The small molecule below binds the protein below.
Small molecule (SMILES): CC(=O)N[C@@H]1[C@@H](O)[C@H](O)[C@@H](CO)O[C@H]1O

Sequence of chain 1.A:
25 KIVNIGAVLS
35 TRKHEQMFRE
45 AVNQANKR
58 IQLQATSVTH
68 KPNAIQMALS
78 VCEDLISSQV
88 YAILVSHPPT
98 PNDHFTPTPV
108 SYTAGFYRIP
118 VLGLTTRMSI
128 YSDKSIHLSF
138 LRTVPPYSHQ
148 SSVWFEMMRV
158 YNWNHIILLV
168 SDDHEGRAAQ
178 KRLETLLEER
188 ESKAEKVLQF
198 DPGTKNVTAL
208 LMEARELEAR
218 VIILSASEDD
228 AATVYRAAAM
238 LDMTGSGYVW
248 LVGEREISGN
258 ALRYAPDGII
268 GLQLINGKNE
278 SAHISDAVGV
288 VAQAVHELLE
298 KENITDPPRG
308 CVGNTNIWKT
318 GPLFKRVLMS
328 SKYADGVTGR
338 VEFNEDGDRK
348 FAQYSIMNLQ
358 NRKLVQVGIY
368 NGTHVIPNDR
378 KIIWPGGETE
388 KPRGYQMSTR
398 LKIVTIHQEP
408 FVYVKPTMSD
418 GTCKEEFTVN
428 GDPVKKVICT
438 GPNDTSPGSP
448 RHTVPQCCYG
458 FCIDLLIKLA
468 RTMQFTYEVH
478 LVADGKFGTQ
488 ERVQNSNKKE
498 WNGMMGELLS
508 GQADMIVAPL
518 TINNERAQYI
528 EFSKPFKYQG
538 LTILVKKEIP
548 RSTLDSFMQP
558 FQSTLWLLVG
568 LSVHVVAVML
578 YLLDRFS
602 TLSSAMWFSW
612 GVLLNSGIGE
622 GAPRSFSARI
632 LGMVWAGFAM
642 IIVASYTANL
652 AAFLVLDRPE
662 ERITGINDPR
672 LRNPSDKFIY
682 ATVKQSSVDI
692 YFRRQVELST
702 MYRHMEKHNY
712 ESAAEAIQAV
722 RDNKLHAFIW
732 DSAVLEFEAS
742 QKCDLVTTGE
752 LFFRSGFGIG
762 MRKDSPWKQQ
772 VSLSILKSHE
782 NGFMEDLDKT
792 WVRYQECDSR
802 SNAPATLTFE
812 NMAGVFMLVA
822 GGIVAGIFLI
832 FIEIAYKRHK

Binding-site contacts:
Ligand atom C7 contacts residue ASN203 of chain 1.A at 3.6 Å.
Ligand atom C8 contacts residue ASN203 of chain 1.A at 4.2 Å.
Ligand atom C8 contacts residue THR205 of chain 1.A at 4.4 Å.
Ligand atom C2 contacts residue ASN203 of chain 1.A at 4.0 Å.
Ligand atom C1 contacts residue ASN203 of chain 1.A at 3.4 Å.
Ligand atom N2 contacts residue THR205 of chain 1.A at 4.1 Å.
Ligand atom C7 contacts residue THR205 of chain 1.A at 4.4 Å.
Ligand atom C1 contacts residue THR205 of chain 1.A at 3.8 Å.
Ligand atom O6 contacts residue ALA206 of chain 1.A at 4.5 Å.
Ligand atom O7 contacts residue ASN203 of chain 1.A at 2.9 Å (h-bond).
Ligand atom O5 contacts residue ASN203 of chain 1.A at 3.9 Å.
Ligand atom N2 contacts residue ASN203 of chain 1.A at 4.0 Å.